The small molecule below binds the protein below.
Small molecule (SMILES): CC(=O)N[C@H]1[C@H](O[C@H]2[C@H](O)[C@@H](NC(C)=O)CO[C@@H]2CO)O[C@H](CO)[C@@H](O[C@H]2O[C@H](CO)[C@@H](O)[C@H](O)[C@@H]2O)[C@@H]1O

Binding-site contacts:
Ligand atom O5 contacts residue ASN118 of chain 1.A at 1.5 Å (h-bond).
Ligand atom C5 contacts residue GLU114 of chain 1.A at 4.3 Å.
Ligand atom C4 contacts residue LEU212 of chain 1.B at 3.8 Å (hydrophobic).
Ligand atom C4 contacts residue ARG190 of chain 1.A at 4.2 Å.
Ligand atom C7 contacts residue ARG190 of chain 1.A at 3.7 Å.
Ligand atom O6 contacts residue TYR121 of chain 1.A at 3.5 Å (h-bond).
Ligand atom C6 contacts residue TYR121 of chain 1.A at 3.3 Å (hydrophobic).
Ligand atom O7 contacts residue ASN118 of chain 1.A at 3.9 Å.
Ligand atom O7 contacts residue ARG190 of chain 1.A at 3.8 Å.
Ligand atom C6 contacts residue PHE194 of chain 1.A at 3.6 Å (hydrophobic).
Ligand atom C4 contacts residue ASN118 of chain 1.A at 3.7 Å.
Ligand atom C5 contacts residue PHE194 of chain 1.A at 4.1 Å (hydrophobic).
Ligand atom C7 contacts residue ASN118 of chain 1.A at 3.7 Å.
Ligand atom N2 contacts residue ASN118 of chain 1.A at 3.0 Å (h-bond).
Ligand atom C5 contacts residue TYR121 of chain 1.A at 4.3 Å (hydrophobic).
Ligand atom C1 contacts residue SER120 of chain 1.A at 4.2 Å.
Ligand atom O6 contacts residue LEU212 of chain 1.B at 3.9 Å.
Ligand atom O7 contacts residue PHE194 of chain 1.A at 4.3 Å.
Ligand atom C1 contacts residue ARG190 of chain 1.A at 4.2 Å.
Ligand atom O3 contacts residue LEU212 of chain 1.B at 4.3 Å.
Ligand atom O5 contacts residue TYR121 of chain 1.A at 3.6 Å.
Ligand atom C2 contacts residue GLU114 of chain 1.A at 4.2 Å.
Ligand atom O5 contacts residue LEU212 of chain 1.B at 4.0 Å.
Ligand atom C8 contacts residue ARG190 of chain 1.A at 2.8 Å.
Ligand atom C5 contacts residue ASN118 of chain 1.A at 2.9 Å.
Ligand atom C1 contacts residue GLU114 of chain 1.A at 3.9 Å.
Ligand atom O7 contacts residue LEU212 of chain 1.B at 3.7 Å.
Ligand atom C3 contacts residue ASN118 of chain 1.A at 3.5 Å.
Ligand atom C5 contacts residue LEU212 of chain 1.B at 4.1 Å (hydrophobic).
Ligand atom O4 contacts residue ARG190 of chain 1.A at 3.3 Å (salt-bridge).
Ligand atom N2 contacts residue ARG190 of chain 1.A at 4.3 Å.
Ligand atom C6 contacts residue LEU212 of chain 1.B at 4.2 Å (hydrophobic).
Ligand atom O5 contacts residue GLU114 of chain 1.A at 3.2 Å (salt-bridge).
Ligand atom C1 contacts residue LEU212 of chain 1.B at 4.2 Å (hydrophobic).
Ligand atom O6 contacts residue ASP213 of chain 1.B at 4.0 Å.
Ligand atom C1 contacts residue ASN118 of chain 1.A at 1.4 Å.
Ligand atom C3 contacts residue ARG190 of chain 1.A at 4.1 Å.
Ligand atom C2 contacts residue ASN118 of chain 1.A at 2.4 Å.
Ligand atom C2 contacts residue ARG190 of chain 1.A at 4.1 Å.
Ligand atom C6 contacts residue ASN118 of chain 1.A at 4.0 Å.

Sequence of chain 1.B:
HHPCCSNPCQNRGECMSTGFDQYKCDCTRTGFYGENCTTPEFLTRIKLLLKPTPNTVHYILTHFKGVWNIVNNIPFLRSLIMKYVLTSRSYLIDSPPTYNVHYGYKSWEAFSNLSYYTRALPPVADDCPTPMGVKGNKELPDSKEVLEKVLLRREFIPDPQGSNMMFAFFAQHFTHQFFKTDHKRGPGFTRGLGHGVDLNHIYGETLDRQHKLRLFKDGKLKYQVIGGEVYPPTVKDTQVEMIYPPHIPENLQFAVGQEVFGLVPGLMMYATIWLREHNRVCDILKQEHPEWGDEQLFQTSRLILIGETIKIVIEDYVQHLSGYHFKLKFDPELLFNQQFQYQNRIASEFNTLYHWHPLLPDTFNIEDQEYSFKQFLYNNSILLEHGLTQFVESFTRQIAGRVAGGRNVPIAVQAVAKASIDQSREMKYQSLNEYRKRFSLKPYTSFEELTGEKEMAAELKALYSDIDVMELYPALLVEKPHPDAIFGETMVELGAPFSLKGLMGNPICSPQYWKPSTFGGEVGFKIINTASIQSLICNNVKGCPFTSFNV

Sequence of chain 1.A:
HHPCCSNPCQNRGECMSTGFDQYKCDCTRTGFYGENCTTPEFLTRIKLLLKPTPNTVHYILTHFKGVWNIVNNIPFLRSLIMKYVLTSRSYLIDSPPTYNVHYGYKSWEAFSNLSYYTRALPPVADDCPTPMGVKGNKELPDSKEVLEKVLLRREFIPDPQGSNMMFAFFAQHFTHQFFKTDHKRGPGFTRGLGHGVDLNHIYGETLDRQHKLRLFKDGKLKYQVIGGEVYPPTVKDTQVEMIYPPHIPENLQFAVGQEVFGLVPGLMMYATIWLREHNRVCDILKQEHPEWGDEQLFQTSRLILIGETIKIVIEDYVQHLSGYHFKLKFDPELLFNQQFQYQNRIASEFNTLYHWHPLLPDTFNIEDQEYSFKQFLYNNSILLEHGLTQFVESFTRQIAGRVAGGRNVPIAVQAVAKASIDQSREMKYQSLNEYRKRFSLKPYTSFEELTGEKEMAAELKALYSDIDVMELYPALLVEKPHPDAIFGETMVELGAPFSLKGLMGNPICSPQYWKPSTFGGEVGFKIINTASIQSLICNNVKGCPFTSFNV